Sequence of chain 1.A:
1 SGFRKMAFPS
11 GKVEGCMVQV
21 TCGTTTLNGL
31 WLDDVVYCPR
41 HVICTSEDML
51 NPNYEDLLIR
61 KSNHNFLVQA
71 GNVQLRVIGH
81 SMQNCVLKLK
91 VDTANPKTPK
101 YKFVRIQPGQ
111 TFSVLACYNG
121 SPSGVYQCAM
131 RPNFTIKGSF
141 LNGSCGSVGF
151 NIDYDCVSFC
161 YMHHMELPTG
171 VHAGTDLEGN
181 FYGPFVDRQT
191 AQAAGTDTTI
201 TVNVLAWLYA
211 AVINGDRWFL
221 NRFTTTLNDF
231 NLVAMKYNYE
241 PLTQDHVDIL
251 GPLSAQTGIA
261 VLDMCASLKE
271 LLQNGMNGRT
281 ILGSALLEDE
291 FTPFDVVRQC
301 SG

Sequence of chain 1.B:
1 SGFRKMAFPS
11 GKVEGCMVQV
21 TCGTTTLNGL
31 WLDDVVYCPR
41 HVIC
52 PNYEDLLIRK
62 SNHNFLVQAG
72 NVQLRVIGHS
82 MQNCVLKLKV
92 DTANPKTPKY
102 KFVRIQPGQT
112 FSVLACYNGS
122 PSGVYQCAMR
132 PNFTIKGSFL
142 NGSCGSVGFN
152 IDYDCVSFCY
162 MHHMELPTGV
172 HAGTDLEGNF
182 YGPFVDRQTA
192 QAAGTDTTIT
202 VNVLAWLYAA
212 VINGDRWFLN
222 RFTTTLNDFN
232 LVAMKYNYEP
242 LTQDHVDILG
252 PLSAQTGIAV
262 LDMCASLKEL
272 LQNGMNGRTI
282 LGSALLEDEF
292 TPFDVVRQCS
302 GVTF

A small-molecule ligand and the protein it binds are described below.
Small molecule (SMILES): O=C1[C@H](c2cccc(Cl)c2)CCN1c1cncc2ccccc12

Binding-site contacts:
Ligand atom C5 contacts residue HIS41 of chain 1.A at 3.9 Å.
Ligand atom C12 contacts residue PHE140 of chain 1.A at 3.4 Å (hydrophobic).
Ligand atom N1 contacts residue HIS163 of chain 1.A at 2.8 Å (h-bond).
Ligand atom C13 contacts residue GLU166 of chain 1.A at 3.8 Å.
Ligand atom C12 contacts residue GLU166 of chain 1.A at 3.6 Å.
Ligand atom C1 contacts residue MET49 of chain 1.A at 3.6 Å (hydrophobic).
Ligand atom C7 contacts residue CYS145 of chain 1.A at 3.8 Å (hydrophobic).
Ligand atom C14 contacts residue ASN142 of chain 1.A at 3.7 Å.
Ligand atom C14 contacts residue PHE140 of chain 1.A at 3.6 Å (hydrophobic).
Ligand atom CL contacts residue HIS164 of chain 1.A at 3.6 Å.
Ligand atom C5 contacts residue MET165 of chain 1.A at 3.9 Å (hydrophobic).
Ligand atom C12 contacts residue HIS163 of chain 1.A at 3.9 Å.
Ligand atom N1 contacts residue SER144 of chain 1.A at 3.7 Å.
Ligand atom CL contacts residue ASP187 of chain 1.A at 3.3 Å.
Ligand atom C2 contacts residue GLN189 of chain 1.A at 3.6 Å.
Ligand atom CL contacts residue HIS41 of chain 1.A at 3.3 Å.
Ligand atom C contacts residue HIS164 of chain 1.A at 3.9 Å.
Ligand atom C13 contacts residue LEU141 of chain 1.A at 3.7 Å (hydrophobic).
Ligand atom C3 contacts residue DMS1 of chain 1.E at 3.7 Å.
Ligand atom C14 contacts residue GLU166 of chain 1.A at 3.5 Å.
Ligand atom C14 contacts residue LEU141 of chain 1.A at 3.7 Å (hydrophobic).
Ligand atom C contacts residue MET49 of chain 1.A at 3.7 Å (hydrophobic).
Ligand atom N1 contacts residue GLU166 of chain 1.A at 3.8 Å.
Ligand atom C contacts residue MET165 of chain 1.A at 3.6 Å (hydrophobic).
Ligand atom C1 contacts residue ARG188 of chain 1.A at 3.8 Å.
Ligand atom C11 contacts residue GLU166 of chain 1.A at 3.7 Å.
Ligand atom C8 contacts residue ASN142 of chain 1.A at 3.4 Å.
Ligand atom C8 contacts residue CYS145 of chain 1.A at 3.6 Å (hydrophobic).
Ligand atom C3 contacts residue GLN189 of chain 1.A at 3.2 Å.
Ligand atom C13 contacts residue ASN142 of chain 1.A at 3.9 Å.
Ligand atom C11 contacts residue HIS163 of chain 1.A at 3.4 Å.
Ligand atom CL contacts residue MET165 of chain 1.A at 3.9 Å.
Ligand atom C12 contacts residue LEU141 of chain 1.A at 3.6 Å (hydrophobic).
Ligand atom C5 contacts residue HIS164 of chain 1.A at 3.3 Å.
Ligand atom C9 contacts residue GLU166 of chain 1.A at 3.9 Å.
Ligand atom C11 contacts residue CYS145 of chain 1.A at 3.9 Å (hydrophobic).
Ligand atom O contacts residue GLU166 of chain 1.A at 2.9 Å (salt-bridge).
Ligand atom O contacts residue MET165 of chain 1.A at 3.6 Å.
Ligand atom C1 contacts residue MET165 of chain 1.A at 3.5 Å (hydrophobic).
Ligand atom C2 contacts residue DMS1 of chain 1.E at 3.7 Å.